Sequence of chain 1.A:
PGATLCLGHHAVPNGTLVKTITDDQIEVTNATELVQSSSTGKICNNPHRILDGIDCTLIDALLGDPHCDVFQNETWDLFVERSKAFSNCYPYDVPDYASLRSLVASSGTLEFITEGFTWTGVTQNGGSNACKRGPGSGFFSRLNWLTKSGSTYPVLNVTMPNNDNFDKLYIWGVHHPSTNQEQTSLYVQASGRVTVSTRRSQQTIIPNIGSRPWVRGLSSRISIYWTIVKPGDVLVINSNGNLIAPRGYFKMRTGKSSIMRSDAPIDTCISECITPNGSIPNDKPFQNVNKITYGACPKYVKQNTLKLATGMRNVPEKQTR

The protein below binds the small molecule below.
Small molecule (SMILES): CC(=O)N[C@H]1[C@H](O[C@H]2[C@H](O)[C@@H](NC(C)=O)CO[C@@H]2CO)O[C@H](CO)[C@@H](O[C@@H]2O[C@H](CO)[C@@H](O)[C@H](O)[C@@H]2O)[C@@H]1O

Binding-site contacts:
Ligand atom O6 contacts residue THR32 of chain 1.A at 3.6 Å.
Ligand atom N2 contacts residue ASN30 of chain 1.A at 2.9 Å (h-bond).
Ligand atom C4 contacts residue ASN30 of chain 1.A at 4.3 Å.
Ligand atom O6 contacts residue ALA31 of chain 1.A at 2.7 Å (h-bond).
Ligand atom O5 contacts residue ASN30 of chain 1.A at 2.4 Å (h-bond).
Ligand atom C8 contacts residue ASN30 of chain 1.A at 4.5 Å.
Ligand atom O5 contacts residue ALA31 of chain 1.A at 3.6 Å (h-bond).
Ligand atom C7 contacts residue ASN30 of chain 1.A at 3.4 Å.
Ligand atom C6 contacts residue THR32 of chain 1.A at 3.9 Å.
Ligand atom C5 contacts residue ALA31 of chain 1.A at 4.2 Å (hydrophobic).
Ligand atom O7 contacts residue ASN30 of chain 1.A at 3.5 Å (h-bond).
Ligand atom C6 contacts residue ALA31 of chain 1.A at 3.7 Å (hydrophobic).
Ligand atom C2 contacts residue ASN30 of chain 1.A at 2.5 Å.
Ligand atom C5 contacts residue ASN30 of chain 1.A at 3.7 Å.
Ligand atom C1 contacts residue ASN30 of chain 1.A at 1.5 Å.
Ligand atom C3 contacts residue ASN30 of chain 1.A at 3.9 Å.